Binding-site contacts:
Ligand atom N3 contacts residue VAL13 of chain 1.B at 3.4 Å.
Ligand atom C2 contacts residue ALA14 of chain 1.B at 3.5 Å (hydrophobic).
Ligand atom N1 contacts residue ALA14 of chain 1.B at 3.8 Å.
Ligand atom C4 contacts residue NDP1 of chain 1.E at 3.4 Å.
Ligand atom C1B contacts residue ALA56 of chain 1.B at 3.4 Å (hydrophobic).
Ligand atom C1E contacts residue GLU34 of chain 1.B at 3.7 Å.
Ligand atom N3 contacts residue ALA14 of chain 1.B at 3.7 Å.
Ligand atom N1F contacts residue ALA14 of chain 1.B at 3.4 Å (h-bond).
Ligand atom C1E contacts residue LEU27 of chain 1.B at 3.8 Å (hydrophobic).
Ligand atom C1H contacts residue NDP1 of chain 1.E at 3.6 Å.
Ligand atom C1U contacts residue ILE57 of chain 1.B at 3.9 Å (hydrophobic).
Ligand atom O1Q contacts residue NDP1 of chain 1.E at 3.6 Å.
Ligand atom N1G contacts residue PHE102 of chain 1.B at 3.0 Å (h-bond).
Ligand atom N1F contacts residue GLU34 of chain 1.B at 2.8 Å (salt-bridge).
Ligand atom C1I contacts residue PHE102 of chain 1.B at 3.9 Å (hydrophobic).
Ligand atom N1F contacts residue VAL38 of chain 1.B at 3.5 Å.
Ligand atom C2 contacts residue VAL13 of chain 1.B at 3.6 Å (hydrophobic).
Ligand atom N1G contacts residue MET12 of chain 1.B at 2.8 Å (h-bond).
Ligand atom C4 contacts residue MET12 of chain 1.B at 3.5 Å (hydrophobic).
Ligand atom C1A contacts residue LEU61 of chain 1.B at 3.8 Å (hydrophobic).
Ligand atom N1G contacts residue NDP1 of chain 1.E at 3.6 Å.
Ligand atom C1E contacts residue LEU35 of chain 1.B at 3.7 Å (hydrophobic).
Ligand atom C1D contacts residue NDP1 of chain 1.E at 3.8 Å.
Ligand atom N3 contacts residue MET12 of chain 1.B at 3.3 Å (h-bond).
Ligand atom N1F contacts residue VAL13 of chain 1.B at 3.2 Å.
Ligand atom C2 contacts residue VAL38 of chain 1.B at 3.5 Å (hydrophobic).
Ligand atom C4 contacts residue PHE102 of chain 1.B at 3.8 Å (hydrophobic).
Ligand atom C2 contacts residue GLU34 of chain 1.B at 3.6 Å.
Ligand atom O1Q contacts residue ASN53 of chain 1.B at 3.0 Å (h-bond).
Ligand atom C6 contacts residue GLU34 of chain 1.B at 3.7 Å.
Ligand atom N3 contacts residue NDP1 of chain 1.E at 3.6 Å (h-bond).
Ligand atom C1D contacts residue LEU27 of chain 1.B at 3.5 Å (hydrophobic).
Ligand atom N1 contacts residue VAL38 of chain 1.B at 3.4 Å.
Ligand atom N1 contacts residue GLU34 of chain 1.B at 2.8 Å (salt-bridge).
Ligand atom C5 contacts residue NDP1 of chain 1.E at 3.6 Å.
Ligand atom C1I contacts residue NDP1 of chain 1.E at 3.7 Å.
Ligand atom C1Z contacts residue ASN53 of chain 1.B at 3.2 Å.
Ligand atom N1F contacts residue THR121 of chain 1.B at 3.7 Å.
Ligand atom N1F contacts residue MET12 of chain 1.B at 3.6 Å.
Ligand atom C1K contacts residue ILE57 of chain 1.B at 3.7 Å (hydrophobic).

A protein and the small-molecule ligand that binds it are described below.
Small molecule (SMILES): COc1cc([C@@H](C#Cc2c(C)nc(N)nc2N)OC)cc(OC)c1OC

Sequence of chain 1.B:
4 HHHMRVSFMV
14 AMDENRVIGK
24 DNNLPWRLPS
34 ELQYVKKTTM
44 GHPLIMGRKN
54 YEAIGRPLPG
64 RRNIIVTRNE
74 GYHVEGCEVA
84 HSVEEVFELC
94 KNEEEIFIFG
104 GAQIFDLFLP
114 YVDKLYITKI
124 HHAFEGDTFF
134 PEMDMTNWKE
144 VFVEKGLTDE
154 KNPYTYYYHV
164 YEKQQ